Sequence of chain 18.A:
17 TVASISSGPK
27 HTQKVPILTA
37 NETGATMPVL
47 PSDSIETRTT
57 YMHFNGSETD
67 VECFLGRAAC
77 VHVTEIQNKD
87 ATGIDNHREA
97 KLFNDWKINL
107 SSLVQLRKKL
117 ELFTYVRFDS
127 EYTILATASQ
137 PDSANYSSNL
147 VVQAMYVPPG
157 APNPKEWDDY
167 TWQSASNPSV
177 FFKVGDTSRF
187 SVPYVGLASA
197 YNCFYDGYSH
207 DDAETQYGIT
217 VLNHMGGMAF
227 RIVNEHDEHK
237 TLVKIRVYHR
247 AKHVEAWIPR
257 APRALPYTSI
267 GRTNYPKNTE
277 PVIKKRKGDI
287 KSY

Sequence of chain 18.C:
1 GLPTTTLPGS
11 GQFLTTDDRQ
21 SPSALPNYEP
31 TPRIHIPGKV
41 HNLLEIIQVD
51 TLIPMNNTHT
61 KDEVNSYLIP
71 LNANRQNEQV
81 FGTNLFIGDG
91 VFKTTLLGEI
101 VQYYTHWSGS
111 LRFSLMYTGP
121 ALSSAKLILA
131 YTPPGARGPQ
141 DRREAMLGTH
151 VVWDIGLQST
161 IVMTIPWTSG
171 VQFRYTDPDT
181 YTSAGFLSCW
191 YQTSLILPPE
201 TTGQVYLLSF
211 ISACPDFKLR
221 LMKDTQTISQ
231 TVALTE

Binding-site contacts:
Ligand atom O1B contacts residue MET221 of chain 18.A at 3.4 Å.
Ligand atom C2C contacts residue VAL188 of chain 18.A at 3.2 Å (hydrophobic).
Ligand atom C4B contacts residue LEU106 of chain 18.A at 3.7 Å (hydrophobic).
Ligand atom C3B contacts residue MET221 of chain 18.A at 3.8 Å (hydrophobic).
Ligand atom O1 contacts residue PHE186 of chain 18.A at 3.5 Å.
Ligand atom C4A contacts residue ASN219 of chain 18.A at 3.5 Å.
Ligand atom C6B contacts residue TYR197 of chain 18.A at 3.6 Å (hydrophobic).
Ligand atom C31 contacts residue VAL176 of chain 18.A at 3.3 Å (hydrophobic).
Ligand atom N3A contacts residue ASN219 of chain 18.A at 3.0 Å (h-bond).
Ligand atom C3 contacts residue PRO174 of chain 18.A at 3.8 Å (hydrophobic).
Ligand atom C7C contacts residue TYR197 of chain 18.A at 3.8 Å (hydrophobic).
Ligand atom C4 contacts residue PHE186 of chain 18.A at 3.6 Å (hydrophobic).
Ligand atom C6B contacts residue LEU106 of chain 18.A at 3.9 Å (hydrophobic).
Ligand atom C4 contacts residue MET224 of chain 18.A at 3.8 Å (hydrophobic).
Ligand atom C31 contacts residue SER175 of chain 18.A at 3.6 Å.
Ligand atom N2 contacts residue ALA24 of chain 18.C at 3.4 Å.
Ligand atom C3C contacts residue TYR128 of chain 18.A at 3.9 Å (hydrophobic).
Ligand atom C5C contacts residue TYR128 of chain 18.A at 3.5 Å (hydrophobic).
Ligand atom O1 contacts residue VAL188 of chain 18.A at 3.8 Å.
Ligand atom C4C contacts residue TYR152 of chain 18.A at 3.8 Å (hydrophobic).
Ligand atom N2 contacts residue PHE186 of chain 18.A at 3.7 Å.
Ligand atom C1B contacts residue MET221 of chain 18.A at 3.8 Å (hydrophobic).
Ligand atom C31 contacts residue PRO174 of chain 18.A at 3.4 Å (hydrophobic).
Ligand atom O1 contacts residue ALA24 of chain 18.C at 3.6 Å.
Ligand atom C4 contacts residue TYR152 of chain 18.A at 3.9 Å (hydrophobic).
Ligand atom C6C contacts residue MET221 of chain 18.A at 3.7 Å (hydrophobic).
Ligand atom C5 contacts residue PHE186 of chain 18.A at 3.5 Å (hydrophobic).
Ligand atom C5B contacts residue TYR197 of chain 18.A at 3.7 Å (hydrophobic).
Ligand atom C2B contacts residue MET221 of chain 18.A at 3.5 Å (hydrophobic).
Ligand atom C6C contacts residue VAL191 of chain 18.A at 3.2 Å (hydrophobic).
Ligand atom C5B contacts residue LEU106 of chain 18.A at 3.5 Å (hydrophobic).
Ligand atom C3 contacts residue PHE186 of chain 18.A at 3.8 Å (hydrophobic).
Ligand atom C31 contacts residue ALA150 of chain 18.A at 3.5 Å (hydrophobic).
Ligand atom C5C contacts residue ILE104 of chain 18.A at 3.8 Å (hydrophobic).
Ligand atom CM1 contacts residue SER107 of chain 18.A at 3.9 Å.
Ligand atom C7C contacts residue TYR128 of chain 18.A at 3.6 Å (hydrophobic).
Ligand atom O1B contacts residue TYR128 of chain 18.A at 3.9 Å.
Ligand atom C3C contacts residue VAL188 of chain 18.A at 3.3 Å (hydrophobic).
Ligand atom C5 contacts residue TYR152 of chain 18.A at 3.8 Å (hydrophobic).
Ligand atom O1 contacts residue TYR152 of chain 18.A at 3.9 Å.

The small molecule below binds the protein below.
Small molecule (SMILES): Cc1cc(CCCCCCCOc2ccc(C3=N[C@@H](C)CO3)cc2)on1